Binding-site contacts:
Ligand atom N1 contacts residue LEU38 of chain 1.A at 3.6 Å.
Ligand atom O contacts residue CYS82 of chain 1.A at 3.7 Å.
Ligand atom C15 contacts residue ASN86 of chain 1.A at 3.4 Å.
Ligand atom N2 contacts residue ASN86 of chain 1.A at 3.0 Å (h-bond).
Ligand atom C9 contacts residue VAL92 of chain 1.A at 3.9 Å (hydrophobic).
Ligand atom C12 contacts residue PHE85 of chain 1.A at 3.6 Å (hydrophobic).
Ligand atom C13 contacts residue VAL33 of chain 1.A at 3.8 Å (hydrophobic).
Ligand atom C15 contacts residue PHE85 of chain 1.A at 3.9 Å (hydrophobic).
Ligand atom C1 contacts residue LEU38 of chain 1.A at 3.6 Å (hydrophobic).
Ligand atom C13 contacts residue ASN86 of chain 1.A at 3.7 Å.
Ligand atom O contacts residue TYR43 of chain 1.A at 3.6 Å.
Ligand atom C8 contacts residue ASN86 of chain 1.A at 3.9 Å.
Ligand atom O contacts residue ASN81 of chain 1.A at 3.8 Å.
Ligand atom C contacts residue ASN86 of chain 1.A at 4.0 Å.
Ligand atom C19 contacts residue ILE40 of chain 1.A at 3.6 Å (hydrophobic).
Ligand atom C4 contacts residue LEU38 of chain 1.A at 4.0 Å (hydrophobic).
Ligand atom C10 contacts residue PHE29 of chain 1.A at 3.8 Å (hydrophobic).
Ligand atom C12 contacts residue TYR43 of chain 1.A at 3.8 Å (hydrophobic).
Ligand atom C18 contacts residue LEU38 of chain 1.A at 3.7 Å (hydrophobic).
Ligand atom C11 contacts residue PHE85 of chain 1.A at 3.7 Å (hydrophobic).
Ligand atom C10 contacts residue VAL33 of chain 1.A at 3.7 Å (hydrophobic).
Ligand atom C16 contacts residue PHE85 of chain 1.A at 4.0 Å (hydrophobic).
Ligand atom N1 contacts residue PRO28 of chain 1.A at 3.8 Å.
Ligand atom C18 contacts residue ILE40 of chain 1.A at 3.5 Å (hydrophobic).
Ligand atom N2 contacts residue VAL92 of chain 1.A at 3.9 Å.
Ligand atom C12 contacts residue ASN86 of chain 1.A at 3.4 Å.
Ligand atom C13 contacts residue TYR43 of chain 1.A at 4.0 Å (hydrophobic).
Ligand atom C2 contacts residue LEU38 of chain 1.A at 3.8 Å (hydrophobic).
Ligand atom C6 contacts residue LEU38 of chain 1.A at 3.7 Å (hydrophobic).
Ligand atom C11 contacts residue ASN86 of chain 1.A at 3.5 Å.
Ligand atom C7 contacts residue LEU38 of chain 1.A at 4.0 Å (hydrophobic).
Ligand atom C contacts residue VAL92 of chain 1.A at 3.7 Å (hydrophobic).
Ligand atom C9 contacts residue VAL33 of chain 1.A at 4.0 Å (hydrophobic).
Ligand atom C4 contacts residue VAL92 of chain 1.A at 4.0 Å (hydrophobic).
Ligand atom C5 contacts residue LEU38 of chain 1.A at 3.8 Å (hydrophobic).
Ligand atom C20 contacts residue ILE40 of chain 1.A at 3.5 Å (hydrophobic).
Ligand atom N contacts residue LEU38 of chain 1.A at 4.0 Å.
Ligand atom C10 contacts residue ASN86 of chain 1.A at 4.0 Å.
Ligand atom C14 contacts residue ASN86 of chain 1.A at 3.7 Å.
Ligand atom N contacts residue VAL92 of chain 1.A at 3.7 Å.

A small-molecule ligand and the protein it binds are described below.
Small molecule (SMILES): Cc1ccc(Nc2c(-c3ccc(O)cc3)nc3c(C)cccn23)cc1

Sequence of chain 1.A:
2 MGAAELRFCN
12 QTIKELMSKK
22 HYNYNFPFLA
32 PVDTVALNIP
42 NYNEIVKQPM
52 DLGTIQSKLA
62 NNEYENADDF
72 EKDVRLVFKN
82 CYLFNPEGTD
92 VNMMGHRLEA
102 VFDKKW